Binding-site contacts:
Ligand atom N6 contacts residue PRO272 of chain 1.I at 3.9 Å.
Ligand atom C2' contacts residue ILE239 of chain 1.I at 3.9 Å (hydrophobic).
Ligand atom N3 contacts residue ARG310 of chain 1.I at 3.4 Å (salt-bridge).
Ligand atom N1 contacts residue TYR269 of chain 1.I at 3.7 Å.
Ligand atom N6 contacts residue PHE107 of chain 1.I at 2.9 Å (h-bond).
Ligand atom C4 contacts residue XOK4 of chain 1.J at 3.7 Å.
Ligand atom N6 contacts residue TYR269 of chain 1.I at 3.6 Å.
Ligand atom N3 contacts residue ILE239 of chain 1.I at 3.7 Å.
Ligand atom C8 contacts residue PHE107 of chain 1.I at 3.8 Å (hydrophobic).
Ligand atom O3' contacts residue ASN200 of chain 1.I at 3.0 Å (h-bond).
Ligand atom N9 contacts residue XOK4 of chain 1.J at 3.7 Å.
Ligand atom C5' contacts residue XOK4 of chain 1.J at 3.8 Å.
Ligand atom O2' contacts residue ASN200 of chain 1.I at 3.3 Å (h-bond).
Ligand atom N6 contacts residue LEU270 of chain 1.I at 2.7 Å (h-bond).
Ligand atom N3 contacts residue XOK4 of chain 1.J at 3.8 Å.
Ligand atom N7 contacts residue XOK4 of chain 1.J at 3.8 Å.
Ligand atom O3' contacts residue MET1 of chain 1.JA at 3.4 Å.
Ligand atom C5 contacts residue XOK4 of chain 1.J at 3.6 Å.
Ligand atom N1 contacts residue ARG310 of chain 1.I at 3.7 Å.
Ligand atom O2' contacts residue GLU202 of chain 1.I at 2.7 Å (salt-bridge).
Ligand atom N7 contacts residue PHE107 of chain 1.I at 3.6 Å (h-bond).
Ligand atom N1 contacts residue XOK4 of chain 1.J at 3.4 Å (h-bond).
Ligand atom C5 contacts residue PHE107 of chain 1.I at 3.9 Å (hydrophobic).
Ligand atom N1 contacts residue LEU270 of chain 1.I at 3.4 Å (h-bond).
Ligand atom C2 contacts residue XOK4 of chain 1.J at 3.6 Å.
Ligand atom C3' contacts residue GLU202 of chain 1.I at 3.5 Å.
Ligand atom C6 contacts residue LEU270 of chain 1.I at 3.7 Å (hydrophobic).
Ligand atom C8 contacts residue XOK4 of chain 1.J at 3.9 Å.
Ligand atom C2' contacts residue GLU202 of chain 1.I at 3.1 Å.
Ligand atom C2 contacts residue GLN268 of chain 1.I at 3.8 Å.
Ligand atom O4' contacts residue XOK4 of chain 1.J at 3.4 Å.
Ligand atom O2' contacts residue ASN237 of chain 1.I at 3.2 Å (h-bond).
Ligand atom N6 contacts residue XOK4 of chain 1.J at 3.5 Å.
Ligand atom C5' contacts residue VAL74 of chain 1.I at 3.6 Å (hydrophobic).
Ligand atom C2 contacts residue ARG310 of chain 1.I at 3.4 Å.
Ligand atom O3' contacts residue GLU202 of chain 1.I at 3.1 Å (salt-bridge).
Ligand atom O3' contacts residue LEU175 of chain 1.I at 3.8 Å.
Ligand atom C6 contacts residue PHE107 of chain 1.I at 3.7 Å (hydrophobic).
Ligand atom C6 contacts residue XOK4 of chain 1.J at 3.4 Å.
Ligand atom C5' contacts residue MET1 of chain 1.JA at 3.8 Å (hydrophobic).

Sequence of chain 1.I:
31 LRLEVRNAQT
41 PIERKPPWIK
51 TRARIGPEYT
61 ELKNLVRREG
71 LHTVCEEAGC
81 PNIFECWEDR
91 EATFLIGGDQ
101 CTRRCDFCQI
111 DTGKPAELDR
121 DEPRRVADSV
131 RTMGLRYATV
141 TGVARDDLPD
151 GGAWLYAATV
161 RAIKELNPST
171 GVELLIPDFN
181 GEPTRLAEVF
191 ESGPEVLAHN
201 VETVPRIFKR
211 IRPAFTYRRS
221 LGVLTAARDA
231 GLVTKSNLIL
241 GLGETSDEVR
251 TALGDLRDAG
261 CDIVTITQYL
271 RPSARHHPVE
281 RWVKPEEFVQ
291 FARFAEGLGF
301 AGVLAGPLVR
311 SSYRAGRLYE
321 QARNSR

Sequence of chain 1.J:
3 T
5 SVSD

This small molecule binds to this protein.
Small molecule (SMILES): C[C@H]1O[C@@H](n2cnc3c(N)ncnc32)[C@H](O)[C@@H]1O